Sequence of chain 1.A:
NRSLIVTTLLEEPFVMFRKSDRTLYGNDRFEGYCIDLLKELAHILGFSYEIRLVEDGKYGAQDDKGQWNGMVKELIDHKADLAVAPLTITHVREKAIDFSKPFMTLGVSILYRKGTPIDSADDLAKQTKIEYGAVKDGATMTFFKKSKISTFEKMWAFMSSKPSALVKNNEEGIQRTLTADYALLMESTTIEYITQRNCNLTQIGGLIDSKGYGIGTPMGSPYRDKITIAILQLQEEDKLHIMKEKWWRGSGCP

The protein below binds the small molecule below.
Small molecule (SMILES): C=C(C)[C@H]1CN[C@H](C(=O)O)[C@H]1CC(=O)O

Binding-site contacts:
Ligand atom CG1 contacts residue GLU189 of chain 1.A at 3.8 Å.
Ligand atom O contacts residue PRO88 of chain 1.A at 3.4 Å (h-bond).
Ligand atom CB1 contacts residue GLU189 of chain 1.A at 3.7 Å.
Ligand atom OXT contacts residue ALA141 of chain 1.A at 2.8 Å (h-bond).
Ligand atom N contacts residue THR90 of chain 1.A at 3.0 Å (h-bond).
Ligand atom OD1 contacts residue GLY140 of chain 1.A at 3.4 Å.
Ligand atom OD2 contacts residue GLU189 of chain 1.A at 3.6 Å.
Ligand atom O contacts residue THR90 of chain 1.A at 3.0 Å (h-bond).
Ligand atom OD1 contacts residue ALA141 of chain 1.A at 3.0 Å (h-bond).
Ligand atom OD1 contacts residue THR142 of chain 1.A at 3.0 Å (h-bond).
Ligand atom N contacts residue PRO88 of chain 1.A at 2.8 Å (h-bond).
Ligand atom N contacts residue GLU189 of chain 1.A at 2.8 Å (salt-bridge).
Ligand atom CG1 contacts residue THR142 of chain 1.A at 3.3 Å.
Ligand atom O contacts residue ARG95 of chain 1.A at 3.0 Å (salt-bridge).
Ligand atom C contacts residue TYR61 of chain 1.A at 3.9 Å (hydrophobic).
Ligand atom OD2 contacts residue THR142 of chain 1.A at 2.5 Å (h-bond).
Ligand atom CG contacts residue TYR61 of chain 1.A at 3.5 Å (hydrophobic).
Ligand atom CG1 contacts residue ALA141 of chain 1.A at 4.2 Å (hydrophobic).
Ligand atom C contacts residue ARG95 of chain 1.A at 3.5 Å.
Ligand atom CA contacts residue THR90 of chain 1.A at 3.2 Å.
Ligand atom CA contacts residue PRO88 of chain 1.A at 4.0 Å (hydrophobic).
Ligand atom CD1 contacts residue VAL137 of chain 1.A at 3.7 Å (hydrophobic).
Ligand atom O contacts residue TYR61 of chain 1.A at 3.6 Å.
Ligand atom CD contacts residue GLU189 of chain 1.A at 3.3 Å.
Ligand atom OXT contacts residue TYR61 of chain 1.A at 3.5 Å.
Ligand atom CD2 contacts residue TYR61 of chain 1.A at 3.7 Å (hydrophobic).
Ligand atom CD contacts residue PRO88 of chain 1.A at 3.1 Å (hydrophobic).
Ligand atom CD2 contacts residue GLU13 of chain 1.A at 3.5 Å.
Ligand atom CB contacts residue GLU189 of chain 1.A at 4.0 Å.
Ligand atom CG2 contacts residue TYR61 of chain 1.A at 3.2 Å (hydrophobic).
Ligand atom OXT contacts residue GLY140 of chain 1.A at 3.4 Å.
Ligand atom CD contacts residue TYR61 of chain 1.A at 4.0 Å (hydrophobic).
Ligand atom C contacts residue THR90 of chain 1.A at 3.4 Å.
Ligand atom CA contacts residue GLU189 of chain 1.A at 3.4 Å.
Ligand atom OXT contacts residue ARG95 of chain 1.A at 2.8 Å (salt-bridge).
Ligand atom CD2 contacts residue ASN172 of chain 1.A at 3.3 Å.
Ligand atom C contacts residue ALA141 of chain 1.A at 3.8 Å (hydrophobic).
Ligand atom O contacts residue LEU89 of chain 1.A at 3.7 Å.
Ligand atom CD1 contacts residue TYR61 of chain 1.A at 3.4 Å (hydrophobic).
Ligand atom N contacts residue TYR215 of chain 1.A at 3.8 Å.